Sequence of chain 1.B:
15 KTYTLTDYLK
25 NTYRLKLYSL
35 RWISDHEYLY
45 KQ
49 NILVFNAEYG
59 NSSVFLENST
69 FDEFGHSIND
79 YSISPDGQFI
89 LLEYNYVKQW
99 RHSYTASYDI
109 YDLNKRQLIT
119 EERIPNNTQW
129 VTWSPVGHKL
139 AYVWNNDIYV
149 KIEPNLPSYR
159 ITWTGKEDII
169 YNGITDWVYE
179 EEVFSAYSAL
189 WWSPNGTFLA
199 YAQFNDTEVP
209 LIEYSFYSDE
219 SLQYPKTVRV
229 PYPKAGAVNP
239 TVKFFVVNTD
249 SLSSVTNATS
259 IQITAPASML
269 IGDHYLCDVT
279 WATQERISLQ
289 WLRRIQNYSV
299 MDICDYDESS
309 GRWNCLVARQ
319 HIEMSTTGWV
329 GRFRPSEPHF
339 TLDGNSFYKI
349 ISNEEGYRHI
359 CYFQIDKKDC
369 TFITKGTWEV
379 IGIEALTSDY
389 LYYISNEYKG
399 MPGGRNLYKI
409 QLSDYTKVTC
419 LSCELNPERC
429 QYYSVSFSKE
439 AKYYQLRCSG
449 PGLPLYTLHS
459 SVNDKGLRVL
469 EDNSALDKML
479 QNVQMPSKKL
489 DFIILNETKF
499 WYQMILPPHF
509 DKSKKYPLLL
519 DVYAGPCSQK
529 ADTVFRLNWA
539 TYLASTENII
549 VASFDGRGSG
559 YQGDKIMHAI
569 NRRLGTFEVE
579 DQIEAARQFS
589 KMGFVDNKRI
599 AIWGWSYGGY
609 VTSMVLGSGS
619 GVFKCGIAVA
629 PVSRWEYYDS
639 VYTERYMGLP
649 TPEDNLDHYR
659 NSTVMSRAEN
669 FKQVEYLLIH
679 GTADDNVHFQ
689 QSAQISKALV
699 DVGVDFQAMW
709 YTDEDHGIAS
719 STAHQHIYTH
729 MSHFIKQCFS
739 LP

The small molecule below binds the protein below.
Small molecule (SMILES): CC(=O)N[C@@H]1[C@@H](O)[C@H](O)[C@@H](CO)O[C@H]1O

Binding-site contacts:
Ligand atom C7 contacts residue ASN59 of chain 1.B at 3.3 Å.
Ligand atom C2 contacts residue SER61 of chain 1.B at 4.4 Å.
Ligand atom C8 contacts residue GLU41 of chain 1.B at 3.8 Å.
Ligand atom C1 contacts residue ASN54 of chain 1.B at 4.2 Å.
Ligand atom C7 contacts residue VAL52 of chain 1.B at 4.5 Å (hydrophobic).
Ligand atom C1 contacts residue ASN59 of chain 1.B at 1.4 Å.
Ligand atom C4 contacts residue ASN59 of chain 1.B at 4.1 Å.
Ligand atom O5 contacts residue ASN59 of chain 1.B at 2.4 Å (h-bond).
Ligand atom N2 contacts residue SER61 of chain 1.B at 4.2 Å.
Ligand atom O7 contacts residue SER61 of chain 1.B at 3.0 Å (h-bond).
Ligand atom C7 contacts residue SER61 of chain 1.B at 3.3 Å.
Ligand atom O7 contacts residue SER60 of chain 1.B at 3.6 Å.
Ligand atom O7 contacts residue VAL52 of chain 1.B at 3.8 Å.
Ligand atom C7 contacts residue ASN54 of chain 1.B at 4.5 Å.
Ligand atom N2 contacts residue ASN59 of chain 1.B at 3.0 Å (h-bond).
Ligand atom C8 contacts residue SER61 of chain 1.B at 3.4 Å.
Ligand atom N2 contacts residue ASN54 of chain 1.B at 3.9 Å.
Ligand atom C5 contacts residue ASN59 of chain 1.B at 3.7 Å.
Ligand atom O7 contacts residue ASN59 of chain 1.B at 3.0 Å (h-bond).
Ligand atom C2 contacts residue ASN59 of chain 1.B at 2.4 Å.
Ligand atom C8 contacts residue VAL52 of chain 1.B at 4.2 Å (hydrophobic).
Ligand atom C2 contacts residue ASN54 of chain 1.B at 4.5 Å.
Ligand atom C3 contacts residue ASN59 of chain 1.B at 3.8 Å.